Sequence of chain 1.B:
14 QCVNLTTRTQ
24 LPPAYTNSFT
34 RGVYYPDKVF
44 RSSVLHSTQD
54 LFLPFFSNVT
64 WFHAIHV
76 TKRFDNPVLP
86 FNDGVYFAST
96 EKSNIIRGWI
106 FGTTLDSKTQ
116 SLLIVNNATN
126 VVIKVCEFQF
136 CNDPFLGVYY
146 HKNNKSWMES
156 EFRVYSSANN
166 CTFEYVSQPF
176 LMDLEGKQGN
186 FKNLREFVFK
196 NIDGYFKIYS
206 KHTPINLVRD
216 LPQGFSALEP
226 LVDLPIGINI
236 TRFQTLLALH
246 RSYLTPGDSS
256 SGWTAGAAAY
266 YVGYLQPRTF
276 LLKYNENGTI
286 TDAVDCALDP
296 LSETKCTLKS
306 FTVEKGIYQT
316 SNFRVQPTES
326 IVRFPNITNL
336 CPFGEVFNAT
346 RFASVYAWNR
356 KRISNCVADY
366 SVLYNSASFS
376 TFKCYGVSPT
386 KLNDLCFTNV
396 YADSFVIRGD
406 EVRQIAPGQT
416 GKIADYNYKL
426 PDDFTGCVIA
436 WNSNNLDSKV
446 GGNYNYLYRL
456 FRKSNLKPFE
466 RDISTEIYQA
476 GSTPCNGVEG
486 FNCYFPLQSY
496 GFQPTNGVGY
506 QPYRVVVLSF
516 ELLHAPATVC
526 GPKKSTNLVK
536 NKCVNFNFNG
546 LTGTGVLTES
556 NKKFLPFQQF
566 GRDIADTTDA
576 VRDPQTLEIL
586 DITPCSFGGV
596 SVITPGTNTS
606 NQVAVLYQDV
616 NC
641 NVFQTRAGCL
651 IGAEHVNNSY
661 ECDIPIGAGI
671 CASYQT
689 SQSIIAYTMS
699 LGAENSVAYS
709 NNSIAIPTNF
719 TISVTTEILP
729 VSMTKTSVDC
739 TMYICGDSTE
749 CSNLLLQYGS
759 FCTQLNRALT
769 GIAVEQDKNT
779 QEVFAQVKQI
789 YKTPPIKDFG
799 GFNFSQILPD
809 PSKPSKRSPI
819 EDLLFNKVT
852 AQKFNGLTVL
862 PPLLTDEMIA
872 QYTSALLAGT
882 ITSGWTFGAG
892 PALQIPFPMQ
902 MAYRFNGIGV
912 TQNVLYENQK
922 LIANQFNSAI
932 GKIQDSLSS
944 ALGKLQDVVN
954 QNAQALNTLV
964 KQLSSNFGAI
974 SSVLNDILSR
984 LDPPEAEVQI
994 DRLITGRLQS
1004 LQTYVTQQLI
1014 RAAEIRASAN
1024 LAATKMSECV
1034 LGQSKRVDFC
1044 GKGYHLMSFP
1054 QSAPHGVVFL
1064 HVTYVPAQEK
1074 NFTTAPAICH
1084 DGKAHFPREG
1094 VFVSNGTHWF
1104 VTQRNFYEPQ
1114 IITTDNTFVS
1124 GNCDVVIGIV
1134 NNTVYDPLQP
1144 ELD

This protein binds this small molecule.
Small molecule (SMILES): CC(=O)N[C@H]1[C@H](O[C@H]2[C@H](O)[C@@H](NC(C)=O)CO[C@@H]2CO)O[C@H](CO)[C@@H](O)[C@@H]1O

Binding-site contacts:
Ligand atom C5 contacts residue ASN717 of chain 1.B at 3.7 Å.
Ligand atom C2 contacts residue ASN717 of chain 1.B at 2.5 Å.
Ligand atom O3 contacts residue LEU922 of chain 1.B at 4.3 Å.
Ligand atom O5 contacts residue ASN717 of chain 1.B at 2.4 Å (h-bond).
Ligand atom C5 contacts residue GLN926 of chain 1.B at 3.8 Å.
Ligand atom O5 contacts residue GLN926 of chain 1.B at 4.2 Å.
Ligand atom O4 contacts residue LEU922 of chain 1.B at 4.3 Å.
Ligand atom C6 contacts residue GLN926 of chain 1.B at 4.0 Å.
Ligand atom C8 contacts residue ASN717 of chain 1.B at 4.3 Å.
Ligand atom C4 contacts residue ASN717 of chain 1.B at 4.2 Å.
Ligand atom C4 contacts residue LEU922 of chain 1.B at 4.5 Å (hydrophobic).
Ligand atom N2 contacts residue ASN717 of chain 1.B at 2.9 Å (h-bond).
Ligand atom C3 contacts residue LEU922 of chain 1.B at 3.7 Å (hydrophobic).
Ligand atom C1 contacts residue ASN717 of chain 1.B at 1.4 Å.
Ligand atom O7 contacts residue ASN717 of chain 1.B at 3.4 Å (h-bond).
Ligand atom O7 contacts residue GLN1071 of chain 1.B at 3.6 Å (h-bond).
Ligand atom C3 contacts residue ASN717 of chain 1.B at 3.8 Å.
Ligand atom O7 contacts residue ASN925 of chain 1.B at 4.3 Å.
Ligand atom C7 contacts residue ASN717 of chain 1.B at 3.3 Å.